This protein binds this small molecule.
Small molecule (SMILES): CSC[C@H]1O[C@@H](n2cnc3c(N)ncnc32)[C@H](O)[C@@H]1O

Binding-site contacts:
Ligand atom C5 contacts residue ILE133 of chain 2.A at 3.6 Å (hydrophobic).
Ligand atom O3' contacts residue VAL137 of chain 2.A at 3.6 Å.
Ligand atom N1 contacts residue ALA164 of chain 2.A at 3.0 Å (h-bond).
Ligand atom C2 contacts residue ALA164 of chain 2.A at 3.6 Å (hydrophobic).
Ligand atom C4' contacts residue ASP132 of chain 2.A at 3.7 Å.
Ligand atom C8 contacts residue CYS191 of chain 2.A at 3.5 Å (hydrophobic).
Ligand atom N1 contacts residue ASP163 of chain 2.A at 3.6 Å.
Ligand atom C6 contacts residue ASP163 of chain 2.A at 3.6 Å.
Ligand atom C1' contacts residue ASP132 of chain 2.A at 3.5 Å.
Ligand atom N3 contacts residue ASP132 of chain 2.A at 3.7 Å.
Ligand atom N6 contacts residue LEU194 of chain 2.A at 3.5 Å.
Ligand atom C2 contacts residue ASN162 of chain 2.A at 3.6 Å.
Ligand atom C2 contacts residue ILE133 of chain 2.A at 3.5 Å (hydrophobic).
Ligand atom O2' contacts residue GLN57 of chain 2.A at 3.1 Å (h-bond).
Ligand atom O2' contacts residue ASP134 of chain 2.A at 3.4 Å.
Ligand atom C5 contacts residue LEU182 of chain 2.A at 3.6 Å (hydrophobic).
Ligand atom N3 contacts residue LEU182 of chain 2.A at 3.7 Å.
Ligand atom S5' contacts residue ALA183 of chain 2.A at 3.6 Å.
Ligand atom N7 contacts residue CYS191 of chain 2.A at 3.3 Å (h-bond).
Ligand atom N9 contacts residue LEU182 of chain 2.A at 3.8 Å.
Ligand atom O4' contacts residue LEU182 of chain 2.A at 3.8 Å.
Ligand atom C2' contacts residue GLN57 of chain 2.A at 3.8 Å.
Ligand atom CS contacts residue LEU73 of chain 2.A at 3.8 Å (hydrophobic).
Ligand atom CS contacts residue GLN78 of chain 2.A at 3.1 Å.
Ligand atom C2 contacts residue CYS131 of chain 2.A at 3.5 Å (hydrophobic).
Ligand atom C2' contacts residue ASP132 of chain 2.A at 3.5 Å.
Ligand atom N3 contacts residue ILE133 of chain 2.A at 3.2 Å (h-bond).
Ligand atom N6 contacts residue ASP163 of chain 2.A at 2.8 Å (salt-bridge).
Ligand atom O3' contacts residue ASP132 of chain 2.A at 2.6 Å (salt-bridge).
Ligand atom C8 contacts residue ILE133 of chain 2.A at 3.8 Å (hydrophobic).
Ligand atom C5' contacts residue B3P1 of chain 2.C at 3.8 Å.
Ligand atom O2' contacts residue ILE133 of chain 2.A at 3.9 Å.
Ligand atom N7 contacts residue ILE133 of chain 2.A at 3.8 Å.
Ligand atom C5' contacts residue ASP181 of chain 2.A at 3.5 Å.
Ligand atom O2' contacts residue ASP132 of chain 2.A at 2.6 Å (salt-bridge).
Ligand atom N3 contacts residue GLY109 of chain 2.A at 3.7 Å.
Ligand atom C3' contacts residue ASP132 of chain 2.A at 3.5 Å.
Ligand atom C4 contacts residue LEU182 of chain 2.A at 3.4 Å (hydrophobic).
Ligand atom C4 contacts residue ILE133 of chain 2.A at 3.4 Å (hydrophobic).
Ligand atom N9 contacts residue ILE133 of chain 2.A at 3.5 Å.

Sequence of chain 2.A:
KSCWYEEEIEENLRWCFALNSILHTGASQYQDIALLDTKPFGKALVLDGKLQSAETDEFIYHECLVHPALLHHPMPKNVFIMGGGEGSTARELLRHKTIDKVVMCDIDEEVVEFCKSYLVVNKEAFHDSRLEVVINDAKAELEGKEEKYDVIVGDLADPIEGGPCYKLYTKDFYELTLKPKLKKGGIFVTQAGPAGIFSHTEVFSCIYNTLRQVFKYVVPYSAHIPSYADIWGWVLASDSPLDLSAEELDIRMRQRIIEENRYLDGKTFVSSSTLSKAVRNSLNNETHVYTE